Sequence of chain 9.A:
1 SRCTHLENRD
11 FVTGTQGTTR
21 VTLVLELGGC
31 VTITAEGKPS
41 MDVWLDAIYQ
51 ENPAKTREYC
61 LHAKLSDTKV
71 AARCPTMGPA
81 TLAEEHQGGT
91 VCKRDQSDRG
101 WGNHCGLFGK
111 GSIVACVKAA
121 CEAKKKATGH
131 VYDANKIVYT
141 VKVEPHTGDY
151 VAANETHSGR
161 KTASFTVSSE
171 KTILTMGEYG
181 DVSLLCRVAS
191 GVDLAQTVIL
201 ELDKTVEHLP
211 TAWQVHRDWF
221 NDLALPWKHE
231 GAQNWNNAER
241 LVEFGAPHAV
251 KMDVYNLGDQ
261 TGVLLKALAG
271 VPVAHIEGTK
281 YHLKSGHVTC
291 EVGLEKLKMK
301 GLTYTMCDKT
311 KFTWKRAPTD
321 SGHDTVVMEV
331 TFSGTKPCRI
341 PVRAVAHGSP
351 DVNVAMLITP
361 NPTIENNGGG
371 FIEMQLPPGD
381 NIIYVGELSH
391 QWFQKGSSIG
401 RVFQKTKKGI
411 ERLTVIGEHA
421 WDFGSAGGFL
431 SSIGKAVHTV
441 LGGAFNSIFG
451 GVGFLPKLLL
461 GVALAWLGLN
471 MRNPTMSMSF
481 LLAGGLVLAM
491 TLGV

Sequence of chain 9.B:
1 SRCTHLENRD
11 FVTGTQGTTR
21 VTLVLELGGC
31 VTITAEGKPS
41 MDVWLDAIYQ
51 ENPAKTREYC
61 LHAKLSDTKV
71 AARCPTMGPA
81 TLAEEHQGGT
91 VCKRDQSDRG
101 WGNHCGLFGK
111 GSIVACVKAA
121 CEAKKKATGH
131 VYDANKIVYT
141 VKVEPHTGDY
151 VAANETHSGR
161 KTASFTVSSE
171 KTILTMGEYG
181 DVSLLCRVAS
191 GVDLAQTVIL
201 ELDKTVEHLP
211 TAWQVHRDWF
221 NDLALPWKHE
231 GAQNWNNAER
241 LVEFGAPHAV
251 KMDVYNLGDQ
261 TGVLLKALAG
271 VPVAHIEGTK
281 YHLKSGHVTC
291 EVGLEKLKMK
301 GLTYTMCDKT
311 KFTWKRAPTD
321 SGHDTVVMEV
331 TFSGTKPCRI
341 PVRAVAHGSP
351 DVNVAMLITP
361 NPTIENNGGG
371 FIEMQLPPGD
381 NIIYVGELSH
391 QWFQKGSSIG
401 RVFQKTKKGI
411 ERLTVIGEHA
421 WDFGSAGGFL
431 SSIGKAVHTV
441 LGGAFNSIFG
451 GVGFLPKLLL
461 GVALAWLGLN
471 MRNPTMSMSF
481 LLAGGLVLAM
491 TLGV

Binding-site contacts:
Ligand atom C2 contacts residue ASN154 of chain 9.A at 2.4 Å.
Ligand atom O5 contacts residue ASN154 of chain 9.A at 2.3 Å (h-bond).
Ligand atom C8 contacts residue HIS104 of chain 9.B at 4.5 Å.
Ligand atom C4 contacts residue HIS104 of chain 9.B at 4.5 Å.
Ligand atom C1 contacts residue ASN154 of chain 9.A at 1.4 Å.
Ligand atom C1 contacts residue HIS104 of chain 9.B at 3.7 Å.
Ligand atom O7 contacts residue ASN154 of chain 9.A at 3.4 Å (h-bond).
Ligand atom C7 contacts residue ASN154 of chain 9.A at 3.4 Å.
Ligand atom C4 contacts residue ASN154 of chain 9.A at 4.2 Å.
Ligand atom C5 contacts residue ASN154 of chain 9.A at 3.6 Å.
Ligand atom C6 contacts residue HIS104 of chain 9.B at 3.5 Å.
Ligand atom N2 contacts residue ASN154 of chain 9.A at 2.9 Å (h-bond).
Ligand atom C8 contacts residue ASN154 of chain 9.A at 3.7 Å.
Ligand atom C3 contacts residue ASN154 of chain 9.A at 3.8 Å.
Ligand atom C6 contacts residue VAL250 of chain 9.B at 4.3 Å (hydrophobic).
Ligand atom O5 contacts residue HIS104 of chain 9.B at 3.1 Å.
Ligand atom C5 contacts residue HIS104 of chain 9.B at 3.2 Å.

This protein binds this small molecule.
Small molecule (SMILES): CC(=O)N[C@H]1[C@H](O[C@H]2[C@H](O)[C@@H](NC(C)=O)CO[C@@H]2CO[C@@H]2O[C@@H](C)[C@@H](O)[C@@H](O)[C@@H]2O)O[C@H](CO)[C@@H](O)[C@@H]1O